A small-molecule ligand and the protein it binds are described below.
Small molecule (SMILES): CC(=O)N[C@@H]1[C@@H](O)[C@H](O)[C@@H](CO)O[C@H]1O

Binding-site contacts:
Ligand atom O5 contacts residue THR580 of chain 1.C at 4.3 Å.
Ligand atom C1 contacts residue THR580 of chain 1.C at 3.7 Å.
Ligand atom C1 contacts residue ASN579 of chain 1.C at 1.4 Å.
Ligand atom C6 contacts residue GLU285 of chain 1.C at 4.5 Å.
Ligand atom C2 contacts residue ASN579 of chain 1.C at 2.5 Å.
Ligand atom N2 contacts residue ASN579 of chain 1.C at 2.9 Å (h-bond).
Ligand atom C5 contacts residue ASN579 of chain 1.C at 3.7 Å.
Ligand atom C4 contacts residue ASN579 of chain 1.C at 4.2 Å.
Ligand atom O6 contacts residue LYS286 of chain 1.C at 4.2 Å.
Ligand atom O5 contacts residue ASN579 of chain 1.C at 2.4 Å (h-bond).
Ligand atom C8 contacts residue ASN579 of chain 1.C at 4.4 Å.
Ligand atom C3 contacts residue ASN579 of chain 1.C at 3.8 Å.
Ligand atom C7 contacts residue ASN579 of chain 1.C at 3.2 Å.
Ligand atom O7 contacts residue ASN579 of chain 1.C at 3.2 Å (h-bond).

Sequence of chain 1.C:
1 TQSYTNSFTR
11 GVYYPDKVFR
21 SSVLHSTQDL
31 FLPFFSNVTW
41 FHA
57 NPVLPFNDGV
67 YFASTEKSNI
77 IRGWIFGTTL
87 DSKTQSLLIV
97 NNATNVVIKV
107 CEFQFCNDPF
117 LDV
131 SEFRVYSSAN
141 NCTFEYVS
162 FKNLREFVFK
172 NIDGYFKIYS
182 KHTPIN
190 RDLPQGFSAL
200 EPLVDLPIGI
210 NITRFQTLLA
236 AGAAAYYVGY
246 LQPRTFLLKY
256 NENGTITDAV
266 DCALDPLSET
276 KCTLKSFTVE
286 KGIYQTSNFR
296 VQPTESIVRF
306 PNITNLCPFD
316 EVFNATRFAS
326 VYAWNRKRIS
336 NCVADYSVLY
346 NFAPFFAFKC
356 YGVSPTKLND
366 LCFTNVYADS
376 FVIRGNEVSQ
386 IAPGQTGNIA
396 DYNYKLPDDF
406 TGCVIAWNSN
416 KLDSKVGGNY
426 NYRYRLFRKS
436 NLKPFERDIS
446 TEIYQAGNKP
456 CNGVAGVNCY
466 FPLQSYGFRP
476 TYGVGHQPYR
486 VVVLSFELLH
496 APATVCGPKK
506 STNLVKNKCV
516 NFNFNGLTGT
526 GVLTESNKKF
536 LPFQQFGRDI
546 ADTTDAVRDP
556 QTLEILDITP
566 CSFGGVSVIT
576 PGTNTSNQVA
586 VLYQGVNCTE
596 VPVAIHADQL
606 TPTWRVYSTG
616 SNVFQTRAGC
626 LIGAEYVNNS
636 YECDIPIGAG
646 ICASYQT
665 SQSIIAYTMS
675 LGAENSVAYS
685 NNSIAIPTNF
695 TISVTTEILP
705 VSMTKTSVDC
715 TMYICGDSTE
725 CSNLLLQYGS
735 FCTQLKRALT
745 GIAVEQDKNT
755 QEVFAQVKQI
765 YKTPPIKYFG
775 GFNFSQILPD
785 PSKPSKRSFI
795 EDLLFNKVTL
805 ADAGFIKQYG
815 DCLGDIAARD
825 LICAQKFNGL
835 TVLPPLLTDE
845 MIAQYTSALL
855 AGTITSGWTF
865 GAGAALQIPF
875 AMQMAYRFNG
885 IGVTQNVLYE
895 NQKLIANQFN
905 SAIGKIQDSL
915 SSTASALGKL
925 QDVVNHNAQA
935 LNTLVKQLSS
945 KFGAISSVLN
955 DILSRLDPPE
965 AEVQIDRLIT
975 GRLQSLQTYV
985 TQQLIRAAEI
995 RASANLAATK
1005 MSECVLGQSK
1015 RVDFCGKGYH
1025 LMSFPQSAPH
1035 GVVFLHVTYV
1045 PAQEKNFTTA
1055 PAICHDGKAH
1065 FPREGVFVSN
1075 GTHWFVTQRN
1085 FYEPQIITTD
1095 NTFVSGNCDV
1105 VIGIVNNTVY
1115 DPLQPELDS